Sequence of chain 40.A:
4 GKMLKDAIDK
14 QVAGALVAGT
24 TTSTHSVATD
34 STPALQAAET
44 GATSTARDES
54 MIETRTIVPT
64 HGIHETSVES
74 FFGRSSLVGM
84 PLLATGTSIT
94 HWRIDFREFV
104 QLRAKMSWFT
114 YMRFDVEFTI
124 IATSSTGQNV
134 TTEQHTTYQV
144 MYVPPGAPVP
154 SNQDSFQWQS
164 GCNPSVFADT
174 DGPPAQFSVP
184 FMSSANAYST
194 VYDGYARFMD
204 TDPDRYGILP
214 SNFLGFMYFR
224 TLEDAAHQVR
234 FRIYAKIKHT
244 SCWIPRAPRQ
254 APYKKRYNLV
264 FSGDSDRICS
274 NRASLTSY

Binding-site contacts:
Ligand atom C1' contacts residue TRP38 of chain 58.B at 4.0 Å (hydrophobic).
Ligand atom N1 contacts residue TRP38 of chain 58.B at 3.3 Å.
Ligand atom N6 contacts residue TRP38 of chain 58.B at 4.0 Å.
Ligand atom N9 contacts residue TRP38 of chain 58.B at 3.7 Å.
Ligand atom O2' contacts residue HIS28 of chain 40.A at 3.2 Å (h-bond).
Ligand atom N7 contacts residue TRP38 of chain 58.B at 4.2 Å.
Ligand atom C4 contacts residue TRP38 of chain 58.B at 3.5 Å (hydrophobic).
Ligand atom C6 contacts residue TRP38 of chain 58.B at 3.6 Å (hydrophobic).
Ligand atom C5 contacts residue TRP38 of chain 58.B at 3.7 Å (hydrophobic).
Ligand atom N6 contacts residue VAL30 of chain 40.A at 4.3 Å.
Ligand atom O2' contacts residue TRP38 of chain 58.B at 4.2 Å.
Ligand atom C2 contacts residue TRP38 of chain 58.B at 3.1 Å (hydrophobic).
Ligand atom C8 contacts residue TRP38 of chain 58.B at 4.3 Å (hydrophobic).
Ligand atom N3 contacts residue TRP38 of chain 58.B at 3.2 Å.

Sequence of chain 58.B:
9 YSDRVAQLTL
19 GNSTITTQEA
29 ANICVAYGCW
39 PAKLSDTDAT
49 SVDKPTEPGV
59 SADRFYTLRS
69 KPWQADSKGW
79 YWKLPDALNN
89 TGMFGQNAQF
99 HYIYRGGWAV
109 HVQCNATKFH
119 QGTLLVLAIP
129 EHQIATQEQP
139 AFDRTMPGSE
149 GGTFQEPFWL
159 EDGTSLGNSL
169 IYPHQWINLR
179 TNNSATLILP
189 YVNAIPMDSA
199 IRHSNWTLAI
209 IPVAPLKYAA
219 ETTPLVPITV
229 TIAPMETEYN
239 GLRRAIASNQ

A protein and the small-molecule ligand that binds it are described below.
Small molecule (SMILES): Nc1ncnc2c1ncn2[C@@H]1O[C@H](COP(=O)=O)[C@@H](O[P](=O)(O)OC[C@H]2O[C@@H](n3ccc(=O)[nH]c3=O)[C@H](O)[C@@H]2O)[C@H]1O